Binding-site contacts:
Ligand atom O1 contacts residue LEU11 of chain 1.F at 4.3 Å.
Ligand atom C1 contacts residue CYS6 of chain 1.E at 3.2 Å (hydrophobic).
Ligand atom O1 contacts residue CYS11 of chain 1.E at 2.8 Å (h-bond).
Ligand atom O3 contacts residue CYS11 of chain 1.E at 4.4 Å.
Ligand atom O1 contacts residue SER9 of chain 1.E at 3.7 Å.
Ligand atom C5 contacts residue CYS7 of chain 1.F at 4.2 Å (hydrophobic).
Ligand atom O1 contacts residue VAL2 of chain 1.B at 4.0 Å.
Ligand atom C1 contacts residue HIS5 of chain 1.B at 4.2 Å.
Ligand atom C2 contacts residue HIS5 of chain 1.B at 3.8 Å.
Ligand atom C4 contacts residue LEU11 of chain 1.F at 4.0 Å (hydrophobic).
Ligand atom C3 contacts residue LEU11 of chain 1.F at 4.2 Å (hydrophobic).
Ligand atom C2 contacts residue LEU16 of chain 1.E at 4.4 Å (hydrophobic).
Ligand atom C2 contacts residue LEU11 of chain 1.F at 4.1 Å (hydrophobic).
Ligand atom O1 contacts residue CYS6 of chain 1.E at 2.4 Å (h-bond).
Ligand atom C6 contacts residue LEU11 of chain 1.F at 3.4 Å (hydrophobic).
Ligand atom C2 contacts residue ILE10 of chain 1.E at 4.3 Å (hydrophobic).
Ligand atom C5 contacts residue LEU6 of chain 1.B at 3.8 Å (hydrophobic).
Ligand atom C2 contacts residue CYS11 of chain 1.E at 3.7 Å (hydrophobic).
Ligand atom O3 contacts residue LEU16 of chain 1.E at 3.8 Å.
Ligand atom C3 contacts residue ALA14 of chain 1.F at 4.4 Å (hydrophobic).
Ligand atom C6 contacts residue CYS7 of chain 1.F at 4.0 Å (hydrophobic).
Ligand atom C3 contacts residue HIS5 of chain 1.B at 3.3 Å.
Ligand atom C3 contacts residue LEU16 of chain 1.E at 4.3 Å (hydrophobic).
Ligand atom C1 contacts residue LEU11 of chain 1.F at 3.7 Å (hydrophobic).
Ligand atom C4 contacts residue LEU6 of chain 1.B at 4.4 Å (hydrophobic).
Ligand atom O3 contacts residue ALA14 of chain 1.F at 3.7 Å.
Ligand atom C6 contacts residue LEU6 of chain 1.B at 4.4 Å (hydrophobic).
Ligand atom C4 contacts residue HIS10 of chain 1.F at 4.0 Å.
Ligand atom C5 contacts residue HIS10 of chain 1.F at 4.0 Å.
Ligand atom O3 contacts residue HIS5 of chain 1.B at 3.2 Å (h-bond).
Ligand atom C1 contacts residue ILE10 of chain 1.E at 4.5 Å (hydrophobic).
Ligand atom C5 contacts residue LEU11 of chain 1.F at 3.6 Å (hydrophobic).
Ligand atom O3 contacts residue LEU17 of chain 1.J at 3.4 Å.
Ligand atom C6 contacts residue CYS6 of chain 1.E at 3.2 Å (hydrophobic).
Ligand atom C4 contacts residue HIS5 of chain 1.B at 3.7 Å.
Ligand atom C5 contacts residue HIS5 of chain 1.B at 4.1 Å.
Ligand atom C1 contacts residue CYS11 of chain 1.E at 3.9 Å (hydrophobic).
Ligand atom C6 contacts residue HIS5 of chain 1.B at 4.3 Å.
Ligand atom O1 contacts residue ILE10 of chain 1.E at 3.5 Å.

Sequence of chain 1.J:
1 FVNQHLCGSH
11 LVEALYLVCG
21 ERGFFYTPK

Sequence of chain 1.F:
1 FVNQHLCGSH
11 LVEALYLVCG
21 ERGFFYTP

Sequence of chain 1.E:
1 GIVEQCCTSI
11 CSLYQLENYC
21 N

Sequence of chain 1.B:
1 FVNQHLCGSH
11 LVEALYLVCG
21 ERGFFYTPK

A protein and the small-molecule ligand that binds it are described below.
Small molecule (SMILES): Oc1cccc(O)c1